The protein below binds the small molecule below.
Small molecule (SMILES): C[C@H]1O[C@@H](O)[C@H](O)[C@@H](O)[C@H]1O

Sequence of chain 1.A:
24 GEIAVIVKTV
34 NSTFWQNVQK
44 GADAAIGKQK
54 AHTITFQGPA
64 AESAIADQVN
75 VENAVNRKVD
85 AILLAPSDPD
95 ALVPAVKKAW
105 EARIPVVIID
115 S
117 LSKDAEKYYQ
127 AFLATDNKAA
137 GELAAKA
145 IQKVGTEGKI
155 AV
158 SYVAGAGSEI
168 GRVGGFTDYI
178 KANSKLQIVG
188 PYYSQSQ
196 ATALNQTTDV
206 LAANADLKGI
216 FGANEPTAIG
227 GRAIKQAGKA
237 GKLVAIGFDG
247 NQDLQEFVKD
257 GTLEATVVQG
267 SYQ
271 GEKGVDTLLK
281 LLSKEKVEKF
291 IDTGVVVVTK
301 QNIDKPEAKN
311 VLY

Binding-site contacts:
Ligand atom O4 contacts residue LYS31 of chain 1.A at 3.9 Å.
Ligand atom C4 contacts residue TRP38 of chain 1.A at 3.7 Å (hydrophobic).
Ligand atom C1 contacts residue ARG169 of chain 1.A at 3.9 Å.
Ligand atom O4 contacts residue GLU65 of chain 1.A at 2.8 Å (salt-bridge).
Ligand atom O1 contacts residue ASP245 of chain 1.A at 2.5 Å (salt-bridge).
Ligand atom C1 contacts residue PHE37 of chain 1.A at 3.9 Å (hydrophobic).
Ligand atom C5 contacts residue PHE37 of chain 1.A at 3.8 Å (hydrophobic).
Ligand atom C2 contacts residue GLN265 of chain 1.A at 3.9 Å.
Ligand atom C6 contacts residue PRO221 of chain 1.A at 3.8 Å (hydrophobic).
Ligand atom O1 contacts residue ARG169 of chain 1.A at 2.9 Å (salt-bridge).
Ligand atom O2 contacts residue ARG169 of chain 1.A at 2.9 Å (salt-bridge).
Ligand atom O3 contacts residue LYS31 of chain 1.A at 2.8 Å (salt-bridge).
Ligand atom O3 contacts residue ASP114 of chain 1.A at 2.5 Å (salt-bridge).
Ligand atom O5 contacts residue ASN219 of chain 1.A at 3.4 Å.
Ligand atom C1 contacts residue ASP245 of chain 1.A at 3.3 Å.
Ligand atom O1 contacts residue ASN219 of chain 1.A at 3.4 Å.
Ligand atom C5 contacts residue ASN219 of chain 1.A at 4.0 Å.
Ligand atom C1 contacts residue ASN219 of chain 1.A at 4.1 Å.
Ligand atom O2 contacts residue SER165 of chain 1.A at 3.9 Å.
Ligand atom O3 contacts residue SER115 of chain 1.A at 3.5 Å (h-bond).
Ligand atom C4 contacts residue GLU65 of chain 1.A at 3.2 Å.
Ligand atom O2 contacts residue ASP114 of chain 1.A at 2.6 Å (salt-bridge).
Ligand atom O3 contacts residue SER165 of chain 1.A at 3.0 Å (h-bond).
Ligand atom C6 contacts residue GLU65 of chain 1.A at 3.2 Å.
Ligand atom O5 contacts residue ASP245 of chain 1.A at 3.4 Å (salt-bridge).
Ligand atom O4 contacts residue ASN219 of chain 1.A at 3.1 Å (h-bond).
Ligand atom O4 contacts residue TYR159 of chain 1.A at 3.6 Å.
Ligand atom C6 contacts residue TRP38 of chain 1.A at 4.0 Å (hydrophobic).
Ligand atom C2 contacts residue ARG169 of chain 1.A at 3.8 Å.
Ligand atom C5 contacts residue GLU65 of chain 1.A at 3.8 Å.
Ligand atom O5 contacts residue GLU220 of chain 1.A at 4.0 Å.
Ligand atom C3 contacts residue TRP38 of chain 1.A at 3.8 Å (hydrophobic).
Ligand atom C1 contacts residue GLN265 of chain 1.A at 3.5 Å.
Ligand atom C2 contacts residue ASP114 of chain 1.A at 3.6 Å.
Ligand atom C3 contacts residue LYS31 of chain 1.A at 4.0 Å.
Ligand atom O1 contacts residue GLN265 of chain 1.A at 3.1 Å (h-bond).
Ligand atom O2 contacts residue GLN265 of chain 1.A at 3.1 Å (h-bond).
Ligand atom C6 contacts residue ASN219 of chain 1.A at 3.6 Å.
Ligand atom C3 contacts residue ASP114 of chain 1.A at 3.2 Å.
Ligand atom C2 contacts residue SER165 of chain 1.A at 4.0 Å.